This small molecule binds to this protein.
Small molecule (SMILES): CC(=O)N[C@H]1[C@H](O[C@H]2[C@H](O)[C@@H](NC(C)=O)CO[C@@H]2CO)O[C@H](CO)[C@@H](O)[C@@H]1O

Sequence of chain 1.A:
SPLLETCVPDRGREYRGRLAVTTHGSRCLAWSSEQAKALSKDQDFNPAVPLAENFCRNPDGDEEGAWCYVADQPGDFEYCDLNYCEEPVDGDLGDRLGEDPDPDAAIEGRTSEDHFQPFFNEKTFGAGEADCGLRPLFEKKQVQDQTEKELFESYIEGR

Binding-site contacts:
Ligand atom N2 contacts residue LEU46 of chain 1.B at 4.4 Å.
Ligand atom O6 contacts residue GLN73 of chain 1.A at 3.2 Å (h-bond).
Ligand atom C5 contacts residue ASN53 of chain 1.B at 3.7 Å.
Ligand atom C8 contacts residue PRO48 of chain 1.B at 4.0 Å (hydrophobic).
Ligand atom N2 contacts residue GLN73 of chain 1.A at 4.4 Å.
Ligand atom C3 contacts residue ASN53 of chain 1.B at 3.7 Å.
Ligand atom C2 contacts residue GLN73 of chain 1.A at 4.2 Å.
Ligand atom O4 contacts residue GLN73 of chain 1.A at 4.0 Å.
Ligand atom O7 contacts residue ASN53 of chain 1.B at 3.5 Å (h-bond).
Ligand atom C8 contacts residue LEU46 of chain 1.B at 3.9 Å (hydrophobic).
Ligand atom C5 contacts residue GLN73 of chain 1.A at 4.2 Å.
Ligand atom C4 contacts residue ASP72 of chain 1.A at 4.2 Å.
Ligand atom O5 contacts residue GLN73 of chain 1.A at 3.4 Å (h-bond).
Ligand atom O6 contacts residue THR55 of chain 1.B at 3.4 Å.
Ligand atom C6 contacts residue THR55 of chain 1.B at 4.3 Å.
Ligand atom C7 contacts residue ASN53 of chain 1.B at 3.3 Å.
Ligand atom C6 contacts residue GLN73 of chain 1.A at 4.2 Å.
Ligand atom C1 contacts residue ASN53 of chain 1.B at 1.4 Å.
Ligand atom O5 contacts residue ASN53 of chain 1.B at 2.4 Å (h-bond).
Ligand atom C3 contacts residue GLN73 of chain 1.A at 3.8 Å.
Ligand atom C1 contacts residue GLN73 of chain 1.A at 4.1 Å.
Ligand atom C2 contacts residue ASN53 of chain 1.B at 2.4 Å.
Ligand atom C6 contacts residue ASP72 of chain 1.A at 4.0 Å.
Ligand atom O5 contacts residue THR55 of chain 1.B at 4.3 Å.
Ligand atom C4 contacts residue ASN53 of chain 1.B at 4.2 Å.
Ligand atom N2 contacts residue ASN53 of chain 1.B at 2.8 Å (h-bond).
Ligand atom C4 contacts residue GLN73 of chain 1.A at 4.2 Å.
Ligand atom O6 contacts residue ASP72 of chain 1.A at 2.8 Å (salt-bridge).
Ligand atom C8 contacts residue ASN53 of chain 1.B at 4.5 Å.
Ligand atom O3 contacts residue GLN73 of chain 1.A at 3.4 Å.

Sequence of chain 1.B:
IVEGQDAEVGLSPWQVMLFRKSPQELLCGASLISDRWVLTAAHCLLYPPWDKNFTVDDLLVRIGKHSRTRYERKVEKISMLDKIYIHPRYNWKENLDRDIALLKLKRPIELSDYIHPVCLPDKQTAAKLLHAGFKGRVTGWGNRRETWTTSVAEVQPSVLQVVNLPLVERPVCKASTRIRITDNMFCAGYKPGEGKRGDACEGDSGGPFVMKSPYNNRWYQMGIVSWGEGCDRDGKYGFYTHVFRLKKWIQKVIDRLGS